Sequence of chain 1.B:
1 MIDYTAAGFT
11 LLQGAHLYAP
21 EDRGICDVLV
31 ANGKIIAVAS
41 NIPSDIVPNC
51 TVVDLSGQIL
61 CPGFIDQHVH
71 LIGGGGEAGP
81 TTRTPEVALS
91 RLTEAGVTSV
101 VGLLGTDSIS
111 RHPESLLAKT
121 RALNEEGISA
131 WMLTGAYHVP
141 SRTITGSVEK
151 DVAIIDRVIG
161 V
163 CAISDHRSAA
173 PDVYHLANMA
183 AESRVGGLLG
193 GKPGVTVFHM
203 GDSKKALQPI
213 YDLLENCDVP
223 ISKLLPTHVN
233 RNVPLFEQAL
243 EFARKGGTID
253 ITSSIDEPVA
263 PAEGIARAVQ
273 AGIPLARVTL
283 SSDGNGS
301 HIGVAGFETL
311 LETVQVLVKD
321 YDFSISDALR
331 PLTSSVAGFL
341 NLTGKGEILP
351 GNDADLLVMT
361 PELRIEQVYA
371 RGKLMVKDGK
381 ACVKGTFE

A small-molecule ligand and the protein it binds are described below.
Small molecule (SMILES): NC(=O)C[C@H](N)C(=O)O

Binding-site contacts:
Ligand atom N contacts residue ZN1 of chain 1.I at 4.3 Å.
Ligand atom C contacts residue HIS201 of chain 1.B at 4.2 Å.
Ligand atom OD1 contacts residue ARG233 of chain 1.B at 3.4 Å (salt-bridge).
Ligand atom OXT contacts residue ASP285 of chain 1.B at 3.8 Å.
Ligand atom O contacts residue ASP285 of chain 1.B at 3.0 Å (salt-bridge).
Ligand atom O contacts residue SO41 of chain 1.G at 4.1 Å.
Ligand atom O contacts residue HIS201 of chain 1.B at 3.8 Å.
Ligand atom N contacts residue ARG169 of chain 1.B at 2.8 Å (salt-bridge).
Ligand atom O contacts residue TYR137 of chain 1.B at 4.2 Å.
Ligand atom C contacts residue ASP285 of chain 1.B at 3.8 Å.
Ligand atom CA contacts residue ARG169 of chain 1.B at 3.6 Å.
Ligand atom O contacts residue ZN1 of chain 1.H at 4.0 Å.
Ligand atom CA contacts residue HIS201 of chain 1.B at 4.3 Å.
Ligand atom CB contacts residue ARG233 of chain 1.B at 3.4 Å.
Ligand atom C contacts residue ZN1 of chain 1.I at 4.2 Å.
Ligand atom O contacts residue HIS230 of chain 1.B at 3.8 Å.
Ligand atom CB contacts residue ARG169 of chain 1.B at 3.2 Å.
Ligand atom N contacts residue HIS201 of chain 1.B at 3.5 Å.
Ligand atom CG contacts residue ARG169 of chain 1.B at 3.2 Å.
Ligand atom OD1 contacts residue ARG169 of chain 1.B at 3.1 Å (salt-bridge).
Ligand atom ND2 contacts residue ARG169 of chain 1.B at 3.7 Å.
Ligand atom CA contacts residue SER289 of chain 1.B at 4.3 Å.
Ligand atom N contacts residue TYR137 of chain 1.B at 3.2 Å (h-bond).
Ligand atom O contacts residue ZN1 of chain 1.I at 3.2 Å.
Ligand atom CG contacts residue ARG233 of chain 1.B at 3.8 Å.